Binding-site contacts:
Ligand atom O1 contacts residue TRP463 of chain 1.B at 3.4 Å.
Ligand atom C12 contacts residue GLY470 of chain 1.B at 4.0 Å.
Ligand atom C24 contacts residue ILE474 of chain 1.B at 4.0 Å (hydrophobic).
Ligand atom C1 contacts residue HIS466 of chain 1.B at 3.6 Å.
Ligand atom C27 contacts residue ALA477 of chain 1.B at 3.5 Å (hydrophobic).
Ligand atom C11 contacts residue LEU444 of chain 1.B at 4.3 Å (hydrophobic).
Ligand atom C9 contacts residue HIS466 of chain 1.B at 4.3 Å.
Ligand atom C17 contacts residue GLY470 of chain 1.B at 4.3 Å.
Ligand atom C21 contacts residue ILE473 of chain 1.B at 4.0 Å (hydrophobic).
Ligand atom C16 contacts residue ILE474 of chain 1.B at 4.5 Å (hydrophobic).
Ligand atom C11 contacts residue HIS466 of chain 1.B at 4.1 Å.
Ligand atom C22 contacts residue ILE473 of chain 1.B at 3.7 Å (hydrophobic).
Ligand atom C25 contacts residue ALA477 of chain 1.B at 4.3 Å (hydrophobic).
Ligand atom C3 contacts residue TRP463 of chain 1.B at 3.7 Å (hydrophobic).
Ligand atom C26 contacts residue ILE473 of chain 1.B at 3.8 Å (hydrophobic).
Ligand atom C2 contacts residue TRP463 of chain 1.B at 3.8 Å (hydrophobic).
Ligand atom C2 contacts residue HIS466 of chain 1.B at 4.0 Å.
Ligand atom C12 contacts residue HIS466 of chain 1.B at 4.4 Å.
Ligand atom C1 contacts residue TRP463 of chain 1.B at 4.2 Å (hydrophobic).
Ligand atom C26 contacts residue ALA477 of chain 1.B at 3.8 Å (hydrophobic).
Ligand atom C20 contacts residue ILE473 of chain 1.B at 4.5 Å (hydrophobic).
Ligand atom C1 contacts residue LEU467 of chain 1.B at 4.1 Å (hydrophobic).

A protein and the small-molecule ligand that binds it are described below.
Small molecule (SMILES): CC(C)CCC[C@@H](C)[C@H]1CC[C@H]2[C@@H]3CC=C4C[C@@H](O)CC[C@]4(C)[C@H]3CC[C@]12C

Sequence of chain 1.B:
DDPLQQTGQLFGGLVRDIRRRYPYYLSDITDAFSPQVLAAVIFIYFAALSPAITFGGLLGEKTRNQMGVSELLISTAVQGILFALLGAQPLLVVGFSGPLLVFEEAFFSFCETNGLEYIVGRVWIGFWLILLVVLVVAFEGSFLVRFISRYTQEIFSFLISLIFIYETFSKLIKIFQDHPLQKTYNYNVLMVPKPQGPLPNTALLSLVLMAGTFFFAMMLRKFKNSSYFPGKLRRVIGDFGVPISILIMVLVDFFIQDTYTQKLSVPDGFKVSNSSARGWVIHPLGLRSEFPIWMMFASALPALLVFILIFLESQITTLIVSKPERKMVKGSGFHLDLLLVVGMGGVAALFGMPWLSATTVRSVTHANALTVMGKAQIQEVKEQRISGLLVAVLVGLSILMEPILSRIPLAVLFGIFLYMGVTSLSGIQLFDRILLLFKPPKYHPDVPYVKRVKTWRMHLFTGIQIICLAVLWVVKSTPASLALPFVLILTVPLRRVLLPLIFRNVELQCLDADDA